Binding-site contacts:
Ligand atom C11 contacts residue ILE146 of chain 1.A at 3.7 Å (hydrophobic).
Ligand atom C11 contacts residue PHE115 of chain 1.A at 3.3 Å (hydrophobic).
Ligand atom O10 contacts residue GLN50 of chain 1.A at 3.5 Å (h-bond).
Ligand atom N5 contacts residue ILE146 of chain 1.A at 2.7 Å (h-bond).
Ligand atom O1A contacts residue ILE146 of chain 1.A at 4.4 Å.
Ligand atom O8 contacts residue ARG321 of chain 1.A at 2.8 Å (salt-bridge).
Ligand atom O8 contacts residue GLN318 of chain 1.A at 4.1 Å.
Ligand atom C10 contacts residue HIS105 of chain 1.A at 4.1 Å.
Ligand atom O1A contacts residue SER147 of chain 1.A at 2.8 Å (h-bond).
Ligand atom O4 contacts residue GLN318 of chain 1.A at 3.1 Å (h-bond).
Ligand atom C9 contacts residue ARG321 of chain 1.A at 4.3 Å.
Ligand atom C11 contacts residue PHE53 of chain 1.A at 3.5 Å (hydrophobic).
Ligand atom C10 contacts residue GLN50 of chain 1.A at 4.1 Å.
Ligand atom O4 contacts residue PHE53 of chain 1.A at 3.8 Å.
Ligand atom O4 contacts residue ILE146 of chain 1.A at 4.4 Å.
Ligand atom O10 contacts residue PHE53 of chain 1.A at 4.3 Å.
Ligand atom O10 contacts residue HIS105 of chain 1.A at 3.9 Å.
Ligand atom C6 contacts residue ILE146 of chain 1.A at 3.6 Å (hydrophobic).
Ligand atom O9 contacts residue ALA106 of chain 1.A at 2.7 Å (h-bond).
Ligand atom C7 contacts residue HIS105 of chain 1.A at 4.0 Å.
Ligand atom C11 contacts residue HIS105 of chain 1.A at 4.3 Å.
Ligand atom C10 contacts residue ILE146 of chain 1.A at 3.6 Å (hydrophobic).
Ligand atom O1B contacts residue PRO148 of chain 1.A at 4.0 Å.
Ligand atom C1 contacts residue ILE146 of chain 1.A at 4.3 Å (hydrophobic).
Ligand atom C4 contacts residue ILE146 of chain 1.A at 3.7 Å (hydrophobic).
Ligand atom C10 contacts residue PHE53 of chain 1.A at 3.8 Å (hydrophobic).
Ligand atom O9 contacts residue ARG321 of chain 1.A at 3.1 Å (salt-bridge).
Ligand atom O1B contacts residue SER149 of chain 1.A at 4.3 Å.
Ligand atom C5 contacts residue ILE146 of chain 1.A at 3.5 Å (hydrophobic).
Ligand atom C1 contacts residue SER147 of chain 1.A at 3.3 Å.
Ligand atom O9 contacts residue HIS105 of chain 1.A at 3.5 Å.
Ligand atom O7 contacts residue HIS105 of chain 1.A at 4.0 Å.
Ligand atom N5 contacts residue PHE53 of chain 1.A at 4.0 Å.
Ligand atom C4 contacts residue GLN318 of chain 1.A at 4.4 Å.
Ligand atom O1B contacts residue ILE146 of chain 1.A at 4.3 Å.
Ligand atom C11 contacts residue GLN50 of chain 1.A at 3.7 Å.
Ligand atom C9 contacts residue ALA106 of chain 1.A at 3.3 Å (hydrophobic).
Ligand atom C8 contacts residue ARG321 of chain 1.A at 4.2 Å.
Ligand atom C9 contacts residue HIS105 of chain 1.A at 3.9 Å.
Ligand atom O1B contacts residue SER147 of chain 1.A at 3.0 Å (h-bond).

Sequence of chain 1.A:
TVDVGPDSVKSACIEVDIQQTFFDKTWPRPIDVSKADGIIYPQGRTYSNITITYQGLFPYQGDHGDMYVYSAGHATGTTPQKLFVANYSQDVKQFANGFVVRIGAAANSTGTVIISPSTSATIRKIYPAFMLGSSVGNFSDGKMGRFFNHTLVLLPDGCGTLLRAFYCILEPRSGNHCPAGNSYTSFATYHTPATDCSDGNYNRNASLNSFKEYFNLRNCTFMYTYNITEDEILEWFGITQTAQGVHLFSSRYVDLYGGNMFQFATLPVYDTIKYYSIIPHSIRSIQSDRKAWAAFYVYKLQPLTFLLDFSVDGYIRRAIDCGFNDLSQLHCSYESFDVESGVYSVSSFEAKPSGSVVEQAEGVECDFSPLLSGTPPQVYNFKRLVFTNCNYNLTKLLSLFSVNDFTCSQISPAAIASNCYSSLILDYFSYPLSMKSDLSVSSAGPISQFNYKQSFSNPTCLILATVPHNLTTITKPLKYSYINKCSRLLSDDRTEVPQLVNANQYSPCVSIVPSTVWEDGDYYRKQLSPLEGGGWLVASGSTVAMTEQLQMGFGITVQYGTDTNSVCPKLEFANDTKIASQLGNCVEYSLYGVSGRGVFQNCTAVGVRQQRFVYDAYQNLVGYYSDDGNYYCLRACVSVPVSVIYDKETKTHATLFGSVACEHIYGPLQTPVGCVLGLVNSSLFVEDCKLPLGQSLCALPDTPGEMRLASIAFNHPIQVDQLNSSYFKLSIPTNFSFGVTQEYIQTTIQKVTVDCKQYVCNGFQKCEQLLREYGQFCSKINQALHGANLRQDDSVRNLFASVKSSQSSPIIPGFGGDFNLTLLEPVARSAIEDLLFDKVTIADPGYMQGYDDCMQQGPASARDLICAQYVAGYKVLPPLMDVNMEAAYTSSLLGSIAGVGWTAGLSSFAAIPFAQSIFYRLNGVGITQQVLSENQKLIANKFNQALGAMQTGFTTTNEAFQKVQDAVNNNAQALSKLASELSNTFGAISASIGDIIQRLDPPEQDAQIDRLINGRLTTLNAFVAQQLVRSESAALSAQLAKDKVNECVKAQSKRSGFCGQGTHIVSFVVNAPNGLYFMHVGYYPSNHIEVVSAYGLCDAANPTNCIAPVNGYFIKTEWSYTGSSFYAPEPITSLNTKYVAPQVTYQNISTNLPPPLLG

The protein below binds the small molecule below.
Small molecule (SMILES): CC(=O)N[C@@H]1[C@@H](O)[C@H](O[C@@H]2O[C@H](CO[C@]3(C(=O)O)C[C@H](O)[C@@H](NC(C)=O)[C@H]([C@H](O)[C@H](O)CO)O3)[C@H](O)[C@H](O)[C@H]2O)[C@@H](CO)O[C@H]1O